Sequence of chain 1.F:
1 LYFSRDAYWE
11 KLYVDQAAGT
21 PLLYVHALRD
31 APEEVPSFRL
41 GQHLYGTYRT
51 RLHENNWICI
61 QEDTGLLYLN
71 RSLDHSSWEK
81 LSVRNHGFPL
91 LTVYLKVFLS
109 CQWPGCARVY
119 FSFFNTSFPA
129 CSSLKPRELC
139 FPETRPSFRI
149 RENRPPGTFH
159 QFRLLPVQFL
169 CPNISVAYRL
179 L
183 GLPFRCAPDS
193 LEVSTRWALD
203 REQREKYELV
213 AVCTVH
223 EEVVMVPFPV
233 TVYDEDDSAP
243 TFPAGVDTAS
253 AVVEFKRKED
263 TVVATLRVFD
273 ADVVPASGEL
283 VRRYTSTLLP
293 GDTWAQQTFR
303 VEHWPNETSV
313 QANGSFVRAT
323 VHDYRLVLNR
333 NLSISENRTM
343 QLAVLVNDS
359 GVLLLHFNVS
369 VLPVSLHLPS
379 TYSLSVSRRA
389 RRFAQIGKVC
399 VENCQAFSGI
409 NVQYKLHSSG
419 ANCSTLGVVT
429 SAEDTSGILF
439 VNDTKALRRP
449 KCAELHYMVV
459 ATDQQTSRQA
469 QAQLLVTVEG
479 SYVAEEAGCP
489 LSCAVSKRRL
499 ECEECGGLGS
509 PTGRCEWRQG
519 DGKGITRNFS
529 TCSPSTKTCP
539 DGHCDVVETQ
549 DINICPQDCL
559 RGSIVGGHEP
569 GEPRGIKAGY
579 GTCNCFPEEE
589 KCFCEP

Binding-site contacts:
Ligand atom N2 contacts residue VAL360 of chain 1.F at 4.5 Å.
Ligand atom N2 contacts residue ASN349 of chain 1.F at 2.9 Å (h-bond).
Ligand atom O5 contacts residue SER351 of chain 1.F at 4.4 Å.
Ligand atom C3 contacts residue ASN349 of chain 1.F at 3.8 Å.
Ligand atom C5 contacts residue SER351 of chain 1.F at 4.4 Å.
Ligand atom C1 contacts residue ASN349 of chain 1.F at 1.4 Å.
Ligand atom C5 contacts residue ASN349 of chain 1.F at 3.7 Å.
Ligand atom C8 contacts residue VAL360 of chain 1.F at 3.7 Å (hydrophobic).
Ligand atom C6 contacts residue SER351 of chain 1.F at 4.4 Å.
Ligand atom C2 contacts residue ASN349 of chain 1.F at 2.5 Å.
Ligand atom O7 contacts residue ASN349 of chain 1.F at 4.2 Å.
Ligand atom C4 contacts residue ASN349 of chain 1.F at 4.2 Å.
Ligand atom O5 contacts residue ASN349 of chain 1.F at 2.4 Å (h-bond).
Ligand atom C7 contacts residue ASN349 of chain 1.F at 3.8 Å.

This small molecule binds to this protein.
Small molecule (SMILES): CC(=O)N[C@@H]1[C@@H](O)[C@H](O)[C@@H](CO)O[C@H]1O